Binding-site contacts:
Ligand atom C13 contacts residue TYR392 of chain 1.A at 3.6 Å (hydrophobic).
Ligand atom C7 contacts residue MET404 of chain 1.A at 3.8 Å (hydrophobic).
Ligand atom C7 contacts residue ILE482 of chain 1.A at 3.7 Å (hydrophobic).
Ligand atom N21 contacts residue ILE482 of chain 1.A at 3.5 Å.
Ligand atom F26 contacts residue PHE334 of chain 1.A at 3.3 Å.
Ligand atom N19 contacts residue ILE356 of chain 1.A at 3.6 Å.
Ligand atom C9 contacts residue LYS358 of chain 1.A at 3.8 Å.
Ligand atom F25 contacts residue PRO411 of chain 1.A at 3.7 Å.
Ligand atom C8 contacts residue ILE356 of chain 1.A at 3.5 Å (hydrophobic).
Ligand atom C16 contacts residue ILE407 of chain 1.A at 3.6 Å (hydrophobic).
Ligand atom C13 contacts residue GLN405 of chain 1.A at 3.6 Å.
Ligand atom C15 contacts residue GLN405 of chain 1.A at 3.1 Å.
Ligand atom C10 contacts residue ILE482 of chain 1.A at 3.6 Å (hydrophobic).
Ligand atom F29 contacts residue PHE334 of chain 1.A at 3.2 Å.
Ligand atom O23 contacts residue LYS358 of chain 1.A at 3.1 Å (salt-bridge).
Ligand atom F27 contacts residue SER336 of chain 1.A at 3.6 Å.
Ligand atom F25 contacts residue ASP469 of chain 1.A at 3.4 Å.
Ligand atom N22 contacts residue ILE482 of chain 1.A at 3.7 Å.
Ligand atom O24 contacts residue ILE407 of chain 1.A at 2.9 Å (h-bond).
Ligand atom F26 contacts residue PHE406 of chain 1.A at 3.5 Å.
Ligand atom C15 contacts residue TYR392 of chain 1.A at 3.4 Å (hydrophobic).
Ligand atom C16 contacts residue LEU472 of chain 1.A at 3.7 Å (hydrophobic).
Ligand atom C6 contacts residue PHE334 of chain 1.A at 3.8 Å (hydrophobic).
Ligand atom O24 contacts residue PHE406 of chain 1.A at 3.6 Å.
Ligand atom C16 contacts residue PHE480 of chain 1.A at 3.8 Å (hydrophobic).
Ligand atom C9 contacts residue MET404 of chain 1.A at 3.8 Å (hydrophobic).
Ligand atom F25 contacts residue LEU472 of chain 1.A at 3.8 Å.
Ligand atom F27 contacts residue PRO340 of chain 1.A at 3.6 Å.
Ligand atom C13 contacts residue ILE356 of chain 1.A at 3.6 Å (hydrophobic).
Ligand atom C2 contacts residue PHE334 of chain 1.A at 3.5 Å (hydrophobic).
Ligand atom C8 contacts residue ILE482 of chain 1.A at 3.8 Å (hydrophobic).
Ligand atom C14 contacts residue ILE356 of chain 1.A at 3.6 Å (hydrophobic).
Ligand atom F28 contacts residue PRO340 of chain 1.A at 3.5 Å.
Ligand atom O23 contacts residue MET404 of chain 1.A at 3.4 Å (h-bond).
Ligand atom N21 contacts residue ILE356 of chain 1.A at 3.5 Å.
Ligand atom O24 contacts residue GLN405 of chain 1.A at 3.2 Å (h-bond).
Ligand atom C1 contacts residue ILE482 of chain 1.A at 3.6 Å (hydrophobic).
Ligand atom C12 contacts residue LYS358 of chain 1.A at 3.7 Å.
Ligand atom N19 contacts residue ILE482 of chain 1.A at 3.8 Å.
Ligand atom O23 contacts residue ASP483 of chain 1.A at 3.6 Å.

Sequence of chain 1.A:
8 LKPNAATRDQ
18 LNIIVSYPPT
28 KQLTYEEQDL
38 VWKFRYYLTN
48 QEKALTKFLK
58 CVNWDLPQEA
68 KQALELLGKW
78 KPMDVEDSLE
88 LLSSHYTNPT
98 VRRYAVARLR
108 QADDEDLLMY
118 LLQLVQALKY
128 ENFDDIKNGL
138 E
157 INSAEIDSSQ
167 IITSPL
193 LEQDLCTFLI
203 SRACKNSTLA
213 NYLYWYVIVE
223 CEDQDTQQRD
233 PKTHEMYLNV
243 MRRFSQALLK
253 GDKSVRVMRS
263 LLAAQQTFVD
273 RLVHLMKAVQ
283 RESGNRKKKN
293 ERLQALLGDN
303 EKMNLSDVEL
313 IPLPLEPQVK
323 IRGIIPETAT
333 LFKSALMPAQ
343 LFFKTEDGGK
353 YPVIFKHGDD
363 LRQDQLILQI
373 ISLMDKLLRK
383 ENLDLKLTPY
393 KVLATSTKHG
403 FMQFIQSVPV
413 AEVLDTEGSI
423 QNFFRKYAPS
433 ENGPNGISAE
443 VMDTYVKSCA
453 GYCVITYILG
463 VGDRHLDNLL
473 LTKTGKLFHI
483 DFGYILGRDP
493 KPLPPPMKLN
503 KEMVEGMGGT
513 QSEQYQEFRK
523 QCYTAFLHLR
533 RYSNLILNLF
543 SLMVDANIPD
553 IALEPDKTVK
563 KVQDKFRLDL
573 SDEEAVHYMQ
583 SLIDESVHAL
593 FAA

A small-molecule ligand and the protein it binds are described below.
Small molecule (SMILES): O=c1cc(N2CCOCC2)nc2n1CC[C@@H](C(F)(F)F)N2c1cc(F)cc(F)c1